The protein below binds the small molecule below.
Small molecule (SMILES): Nc1ncnc2c1ncn2[C@@H]1O[C@H](COP(=O)(O)OP(=O)(O)OP(O)(O)=S)[C@@H](O)[C@H]1O

Binding-site contacts:
Ligand atom O3A contacts residue THR363 of chain 1.B at 3.0 Å (h-bond).
Ligand atom O3G contacts residue LYS362 of chain 1.B at 3.4 Å (salt-bridge).
Ligand atom O5' contacts residue VAL360 of chain 1.B at 3.0 Å (h-bond).
Ligand atom O2A contacts residue LYS362 of chain 1.B at 2.7 Å (salt-bridge).
Ligand atom C5' contacts residue GLY361 of chain 1.B at 3.4 Å.
Ligand atom S1G contacts residue ARG542 of chain 1.B at 2.7 Å (salt-bridge).
Ligand atom O2A contacts residue VAL360 of chain 1.B at 3.0 Å (h-bond).
Ligand atom O1B contacts residue LYS362 of chain 1.B at 3.4 Å (salt-bridge).
Ligand atom O3G contacts residue GLU424 of chain 1.B at 3.1 Å (salt-bridge).
Ligand atom N3 contacts residue GLY361 of chain 1.B at 3.4 Å (h-bond).
Ligand atom PB contacts residue VAL360 of chain 1.B at 3.4 Å.
Ligand atom O2A contacts residue SER364 of chain 1.B at 3.4 Å (h-bond).
Ligand atom O2A contacts residue THR363 of chain 1.B at 3.0 Å (h-bond).
Ligand atom PA contacts residue THR363 of chain 1.B at 3.1 Å.
Ligand atom N6 contacts residue TYR321 of chain 1.B at 3.0 Å (h-bond).
Ligand atom C2 contacts residue GLY361 of chain 1.B at 3.1 Å.
Ligand atom PB contacts residue ARG542 of chain 1.B at 3.2 Å.
Ligand atom N1 contacts residue TYR494 of chain 1.B at 2.8 Å (h-bond).
Ligand atom O3A contacts residue ARG542 of chain 1.B at 2.5 Å (salt-bridge).
Ligand atom O3B contacts residue ARG542 of chain 1.B at 2.6 Å (salt-bridge).
Ligand atom O5' contacts residue ARG542 of chain 1.B at 2.5 Å (salt-bridge).
Ligand atom O2G contacts residue ARG485 of chain 1.C at 3.3 Å (salt-bridge).
Ligand atom PB contacts residue LYS362 of chain 1.B at 3.2 Å.
Ligand atom N6 contacts residue ILE502 of chain 1.B at 3.3 Å.
Ligand atom O3B contacts residue LYS362 of chain 1.B at 3.2 Å (salt-bridge).
Ligand atom O2B contacts residue VAL360 of chain 1.B at 2.0 Å (h-bond).
Ligand atom O4' contacts residue VAL541 of chain 1.B at 3.2 Å.
Ligand atom C2 contacts residue TYR494 of chain 1.B at 3.1 Å (hydrophobic).
Ligand atom N6 contacts residue HIS320 of chain 1.B at 3.3 Å.
Ligand atom C5' contacts residue VAL360 of chain 1.B at 3.2 Å (hydrophobic).
Ligand atom O1A contacts residue THR363 of chain 1.B at 3.0 Å (h-bond).
Ligand atom O2A contacts residue GLY361 of chain 1.B at 3.2 Å.
Ligand atom PG contacts residue ARG542 of chain 1.B at 3.2 Å.
Ligand atom PB contacts residue THR363 of chain 1.B at 3.3 Å.
Ligand atom PA contacts residue ARG542 of chain 1.B at 3.1 Å.
Ligand atom S1G contacts residue ARG485 of chain 1.C at 2.9 Å (salt-bridge).
Ligand atom PA contacts residue VAL360 of chain 1.B at 3.4 Å.
Ligand atom C6 contacts residue ILE502 of chain 1.B at 3.3 Å (hydrophobic).
Ligand atom O1B contacts residue THR363 of chain 1.B at 2.5 Å (h-bond).
Ligand atom O2B contacts residue LYS362 of chain 1.B at 2.5 Å (salt-bridge).

Sequence of chain 1.C:
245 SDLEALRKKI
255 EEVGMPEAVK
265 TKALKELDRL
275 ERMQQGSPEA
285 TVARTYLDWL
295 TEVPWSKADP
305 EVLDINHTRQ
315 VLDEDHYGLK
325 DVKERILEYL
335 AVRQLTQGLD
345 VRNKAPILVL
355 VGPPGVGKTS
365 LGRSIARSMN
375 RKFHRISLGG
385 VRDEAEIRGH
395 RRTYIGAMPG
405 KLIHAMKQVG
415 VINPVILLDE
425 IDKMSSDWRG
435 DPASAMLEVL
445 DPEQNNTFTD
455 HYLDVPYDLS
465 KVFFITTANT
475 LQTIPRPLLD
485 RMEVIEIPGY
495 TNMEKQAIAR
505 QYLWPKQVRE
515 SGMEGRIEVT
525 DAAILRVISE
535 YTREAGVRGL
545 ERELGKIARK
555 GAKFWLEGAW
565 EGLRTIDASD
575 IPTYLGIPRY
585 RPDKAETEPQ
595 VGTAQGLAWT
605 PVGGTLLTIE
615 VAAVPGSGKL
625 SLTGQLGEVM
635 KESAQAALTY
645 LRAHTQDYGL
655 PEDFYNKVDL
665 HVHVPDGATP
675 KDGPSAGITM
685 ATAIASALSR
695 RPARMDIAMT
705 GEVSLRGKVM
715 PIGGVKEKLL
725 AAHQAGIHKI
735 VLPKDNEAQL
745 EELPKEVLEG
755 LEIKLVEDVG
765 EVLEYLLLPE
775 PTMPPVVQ

Sequence of chain 1.B:
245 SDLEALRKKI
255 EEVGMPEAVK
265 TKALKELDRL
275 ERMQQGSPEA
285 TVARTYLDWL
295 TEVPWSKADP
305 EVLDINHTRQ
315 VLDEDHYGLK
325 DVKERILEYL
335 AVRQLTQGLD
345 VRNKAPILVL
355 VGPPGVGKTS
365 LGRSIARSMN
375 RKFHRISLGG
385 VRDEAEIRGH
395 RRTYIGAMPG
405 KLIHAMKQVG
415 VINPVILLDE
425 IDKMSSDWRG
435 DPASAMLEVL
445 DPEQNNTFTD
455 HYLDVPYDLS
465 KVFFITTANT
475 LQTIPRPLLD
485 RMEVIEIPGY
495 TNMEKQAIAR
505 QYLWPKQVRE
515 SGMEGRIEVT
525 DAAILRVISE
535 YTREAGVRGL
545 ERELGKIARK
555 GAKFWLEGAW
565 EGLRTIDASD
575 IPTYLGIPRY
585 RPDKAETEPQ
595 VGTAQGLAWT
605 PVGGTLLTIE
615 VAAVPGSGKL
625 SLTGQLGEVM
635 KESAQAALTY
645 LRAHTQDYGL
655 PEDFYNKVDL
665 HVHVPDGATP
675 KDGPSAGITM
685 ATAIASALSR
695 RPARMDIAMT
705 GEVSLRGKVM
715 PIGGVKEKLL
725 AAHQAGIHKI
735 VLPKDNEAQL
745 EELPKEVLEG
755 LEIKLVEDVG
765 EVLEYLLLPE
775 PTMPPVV